Sequence of chain 1.A:
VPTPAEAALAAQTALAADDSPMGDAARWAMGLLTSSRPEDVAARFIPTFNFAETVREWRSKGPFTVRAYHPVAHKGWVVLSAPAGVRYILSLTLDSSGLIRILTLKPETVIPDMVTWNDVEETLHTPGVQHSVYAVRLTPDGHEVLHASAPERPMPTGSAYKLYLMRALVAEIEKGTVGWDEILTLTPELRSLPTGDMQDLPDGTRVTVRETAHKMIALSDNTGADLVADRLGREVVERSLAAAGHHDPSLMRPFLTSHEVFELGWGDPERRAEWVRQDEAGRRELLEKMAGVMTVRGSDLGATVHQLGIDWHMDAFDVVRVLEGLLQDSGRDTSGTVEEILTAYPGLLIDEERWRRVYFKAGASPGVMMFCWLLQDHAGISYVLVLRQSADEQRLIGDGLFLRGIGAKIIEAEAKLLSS

This protein binds this small molecule.
Small molecule (SMILES): O=C(O)[C@H]1/C(=C/CO)O[C@@H]2CC(=O)N21

Binding-site contacts:
Ligand atom C4 contacts residue MET383 of chain 1.A at 4.0 Å (hydrophobic).
Ligand atom O3 contacts residue SER173 of chain 1.A at 3.7 Å.
Ligand atom C2 contacts residue ARG418 of chain 1.A at 3.9 Å.
Ligand atom O3 contacts residue ALA378 of chain 1.A at 4.1 Å.
Ligand atom C3 contacts residue PHE385 of chain 1.A at 3.7 Å (hydrophobic).
Ligand atom O2 contacts residue LYS89 of chain 1.A at 2.8 Å (salt-bridge).
Ligand atom C5 contacts residue LYS89 of chain 1.A at 3.9 Å.
Ligand atom N1 contacts residue ARG418 of chain 1.A at 3.0 Å (salt-bridge).
Ligand atom N1 contacts residue ALA376 of chain 1.A at 4.2 Å.
Ligand atom O5 contacts residue TYR359 of chain 1.A at 3.7 Å.
Ligand atom O4 contacts residue LYS89 of chain 1.A at 3.9 Å.
Ligand atom C6 contacts residue SER234 of chain 1.A at 3.8 Å.
Ligand atom C4 contacts residue ASP413 of chain 1.A at 3.6 Å.
Ligand atom O1 contacts residue ALA378 of chain 1.A at 3.7 Å.
Ligand atom C6 contacts residue ALA376 of chain 1.A at 4.0 Å (hydrophobic).
Ligand atom C8 contacts residue LYS89 of chain 1.A at 4.2 Å.
Ligand atom O5 contacts residue ALA376 of chain 1.A at 4.0 Å.
Ligand atom C7 contacts residue ALA378 of chain 1.A at 3.8 Å (hydrophobic).
Ligand atom C7 contacts residue SER173 of chain 1.A at 4.1 Å.
Ligand atom O4 contacts residue ALA376 of chain 1.A at 3.9 Å.
Ligand atom O4 contacts residue PHE374 of chain 1.A at 3.9 Å.
Ligand atom O4 contacts residue TYR359 of chain 1.A at 2.8 Å (h-bond).
Ligand atom N1 contacts residue PHE385 of chain 1.A at 4.1 Å.
Ligand atom C2 contacts residue ALA376 of chain 1.A at 4.1 Å (hydrophobic).
Ligand atom C7 contacts residue SER234 of chain 1.A at 3.5 Å.
Ligand atom C3 contacts residue ARG418 of chain 1.A at 4.0 Å.
Ligand atom C1 contacts residue ALA376 of chain 1.A at 3.6 Å (hydrophobic).
Ligand atom O3 contacts residue THR209 of chain 1.A at 3.2 Å (h-bond).
Ligand atom O4 contacts residue ARG418 of chain 1.A at 2.7 Å (salt-bridge).
Ligand atom C8 contacts residue ARG418 of chain 1.A at 3.7 Å.
Ligand atom C8 contacts residue ALA376 of chain 1.A at 3.8 Å (hydrophobic).
Ligand atom C5 contacts residue ARG418 of chain 1.A at 3.5 Å.
Ligand atom C6 contacts residue THR209 of chain 1.A at 4.2 Å.
Ligand atom C7 contacts residue GLY377 of chain 1.A at 3.8 Å.
Ligand atom O3 contacts residue SER234 of chain 1.A at 3.6 Å.
Ligand atom C7 contacts residue ALA376 of chain 1.A at 3.6 Å (hydrophobic).
Ligand atom C8 contacts residue TYR359 of chain 1.A at 3.7 Å (hydrophobic).
Ligand atom C3 contacts residue ALA376 of chain 1.A at 3.8 Å (hydrophobic).
Ligand atom O2 contacts residue ARG418 of chain 1.A at 3.7 Å.
Ligand atom O1 contacts residue ALA376 of chain 1.A at 3.6 Å.